This protein binds this small molecule.
Small molecule (SMILES): CC(C)=CCC/C(C)=C/CC/C(C)=C/CS[P](=O)(O)OP(=O)(O)O

Binding-site contacts:
Ligand atom O3A contacts residue MG1 of chain 1.L at 3.8 Å.
Ligand atom C8 contacts residue CYS50 of chain 1.B at 3.8 Å (hydrophobic).
Ligand atom O2A contacts residue ASN174 of chain 1.B at 2.9 Å (h-bond).
Ligand atom O1B contacts residue ARG51 of chain 1.B at 2.8 Å (salt-bridge).
Ligand atom C9 contacts residue ARG51 of chain 1.B at 3.6 Å.
Ligand atom C4 contacts residue VAL139 of chain 1.B at 3.9 Å (hydrophobic).
Ligand atom C14 contacts residue PHE32 of chain 1.B at 3.6 Å (hydrophobic).
Ligand atom C2 contacts residue MG1 of chain 1.L at 3.8 Å.
Ligand atom C1 contacts residue FPS1 of chain 1.I at 3.8 Å.
Ligand atom O1A contacts residue ARG177 of chain 1.B at 3.6 Å.
Ligand atom C4 contacts residue FPS1 of chain 1.I at 3.7 Å.
Ligand atom C7 contacts residue CYS50 of chain 1.B at 3.5 Å (hydrophobic).
Ligand atom C12 contacts residue TYR47 of chain 1.B at 3.5 Å (hydrophobic).
Ligand atom O3A contacts residue MG1 of chain 1.K at 3.4 Å.
Ligand atom C2 contacts residue ASP54 of chain 1.B at 3.7 Å.
Ligand atom O1B contacts residue MG1 of chain 1.L at 2.3 Å.
Ligand atom PA contacts residue ASN174 of chain 1.B at 3.5 Å.
Ligand atom C14 contacts residue FPS1 of chain 1.I at 3.6 Å.
Ligand atom C9 contacts residue TYR47 of chain 1.B at 3.6 Å (hydrophobic).
Ligand atom S1 contacts residue MG1 of chain 1.L at 3.6 Å.
Ligand atom O3B contacts residue FPS1 of chain 1.I at 2.8 Å (h-bond).
Ligand atom O3B contacts residue ARG51 of chain 1.B at 3.3 Å (salt-bridge).
Ligand atom C11 contacts residue TYR47 of chain 1.B at 3.7 Å (hydrophobic).
Ligand atom PB contacts residue ARG51 of chain 1.B at 3.5 Å.
Ligand atom O1A contacts residue MG1 of chain 1.K at 2.0 Å.
Ligand atom O2A contacts residue ARG177 of chain 1.B at 3.8 Å.
Ligand atom C15 contacts residue TYR47 of chain 1.B at 3.6 Å (hydrophobic).
Ligand atom O3B contacts residue MG1 of chain 1.K at 2.1 Å.
Ligand atom PA contacts residue MG1 of chain 1.K at 3.2 Å.
Ligand atom C4 contacts residue GLN171 of chain 1.B at 3.8 Å.
Ligand atom PB contacts residue MG1 of chain 1.K at 3.4 Å.
Ligand atom O1A contacts residue FPS1 of chain 1.I at 2.8 Å (h-bond).
Ligand atom C13 contacts residue TYR47 of chain 1.B at 3.5 Å (hydrophobic).
Ligand atom C6 contacts residue VAL139 of chain 1.B at 3.8 Å (hydrophobic).
Ligand atom O1A contacts residue ASN174 of chain 1.B at 3.0 Å (h-bond).
Ligand atom O2A contacts residue MG1 of chain 1.J at 1.7 Å.
Ligand atom PA contacts residue MG1 of chain 1.J at 3.1 Å.
Ligand atom O1B contacts residue ASP54 of chain 1.B at 2.8 Å (salt-bridge).
Ligand atom PB contacts residue MG1 of chain 1.L at 3.5 Å.
Ligand atom O2A contacts residue ASP178 of chain 1.B at 2.7 Å (salt-bridge).

Sequence of chain 1.B:
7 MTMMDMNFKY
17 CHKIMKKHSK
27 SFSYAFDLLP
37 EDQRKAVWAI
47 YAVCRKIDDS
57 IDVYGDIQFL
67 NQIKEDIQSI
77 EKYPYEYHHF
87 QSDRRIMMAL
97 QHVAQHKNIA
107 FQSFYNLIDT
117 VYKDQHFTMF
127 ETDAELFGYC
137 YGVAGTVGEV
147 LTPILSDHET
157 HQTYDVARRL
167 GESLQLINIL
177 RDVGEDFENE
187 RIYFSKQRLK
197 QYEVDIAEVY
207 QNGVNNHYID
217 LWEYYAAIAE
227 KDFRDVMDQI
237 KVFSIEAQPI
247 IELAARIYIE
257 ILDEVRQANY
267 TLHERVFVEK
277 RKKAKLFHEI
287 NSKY